A small-molecule ligand and the protein it binds are described below.
Small molecule (SMILES): CSCC[C@H](NC(=O)[C@@H](NC(=O)[C@H](C)NC(=O)[C@@H](Cc1ccccc1)NC(=O)[C@H](CC(N)=O)NC(=O)[C@H](Cc1ccc(O)cc1)NC(=O)[C@@H]1CCCN1C(=O)[C@H](C)NC(=O)[C@@H](N)CCCCN)[C@@H](C)O)C(=O)O

Sequence of chain 1.A:
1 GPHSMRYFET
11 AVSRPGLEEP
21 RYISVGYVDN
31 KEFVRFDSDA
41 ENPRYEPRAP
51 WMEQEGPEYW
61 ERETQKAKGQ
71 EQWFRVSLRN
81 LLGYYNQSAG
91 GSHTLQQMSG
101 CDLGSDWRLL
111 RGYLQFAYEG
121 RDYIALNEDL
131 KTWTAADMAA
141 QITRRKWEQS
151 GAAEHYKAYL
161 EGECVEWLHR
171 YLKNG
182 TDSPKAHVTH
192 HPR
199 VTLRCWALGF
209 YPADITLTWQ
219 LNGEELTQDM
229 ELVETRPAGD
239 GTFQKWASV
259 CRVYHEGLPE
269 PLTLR

Binding-site contacts:
Ligand atom C contacts residue TYR84 of chain 1.A at 3.2 Å (hydrophobic).
Ligand atom O contacts residue TRP73 of chain 1.A at 3.2 Å (h-bond).
Ligand atom CB contacts residue GLU63 of chain 1.A at 3.4 Å.
Ligand atom OD1 contacts residue TRP73 of chain 1.A at 3.4 Å.
Ligand atom OD1 contacts residue GLN97 of chain 1.A at 2.8 Å (h-bond).
Ligand atom C contacts residue TRP73 of chain 1.A at 3.4 Å (hydrophobic).
Ligand atom CG contacts residue GLN70 of chain 1.A at 3.0 Å.
Ligand atom N contacts residue TYR7 of chain 1.A at 3.3 Å (h-bond).
Ligand atom C contacts residue TYR7 of chain 1.A at 3.4 Å (hydrophobic).
Ligand atom CA contacts residue GLN70 of chain 1.A at 3.5 Å.
Ligand atom O contacts residue THR143 of chain 1.A at 3.1 Å (h-bond).
Ligand atom ND2 contacts residue GLN70 of chain 1.A at 3.1 Å (h-bond).
Ligand atom NZ contacts residue ARG62 of chain 1.A at 3.2 Å (salt-bridge).
Ligand atom N contacts residue GLN70 of chain 1.A at 2.9 Å (h-bond).
Ligand atom OD1 contacts residue GLN70 of chain 1.A at 2.8 Å (h-bond).
Ligand atom N contacts residue TYR171 of chain 1.A at 3.1 Å (h-bond).
Ligand atom OXT contacts residue ASN80 of chain 1.A at 2.7 Å (h-bond).
Ligand atom CE contacts residue PHE116 of chain 1.A at 3.4 Å (hydrophobic).
Ligand atom CD contacts residue GLU63 of chain 1.A at 3.3 Å.
Ligand atom OXT contacts residue TYR84 of chain 1.A at 3.1 Å (h-bond).
Ligand atom N contacts residue MET5 of chain 1.A at 3.5 Å.
Ligand atom CZ contacts residue HIS155 of chain 1.A at 3.2 Å.
Ligand atom NZ contacts residue TRP167 of chain 1.A at 3.5 Å.
Ligand atom CA contacts residue TYR156 of chain 1.A at 3.4 Å (hydrophobic).
Ligand atom CB contacts residue TYR156 of chain 1.A at 3.2 Å (hydrophobic).
Ligand atom N contacts residue GLU63 of chain 1.A at 3.0 Å (salt-bridge).
Ligand atom N contacts residue TYR7 of chain 1.A at 3.3 Å (h-bond).
Ligand atom O contacts residue TYR159 of chain 1.A at 2.7 Å (h-bond).
Ligand atom O contacts residue HIS155 of chain 1.A at 2.9 Å (h-bond).
Ligand atom O contacts residue TRP73 of chain 1.A at 3.1 Å (h-bond).
Ligand atom CE2 contacts residue HIS155 of chain 1.A at 3.3 Å.
Ligand atom O contacts residue TRP147 of chain 1.A at 3.4 Å (h-bond).
Ligand atom CG contacts residue GLU63 of chain 1.A at 3.2 Å.
Ligand atom CB contacts residue TRP73 of chain 1.A at 3.3 Å (hydrophobic).
Ligand atom CG contacts residue SER99 of chain 1.A at 3.1 Å.
Ligand atom O contacts residue TRP147 of chain 1.A at 2.7 Å (h-bond).
Ligand atom ND2 contacts residue GLN97 of chain 1.A at 2.9 Å (h-bond).
Ligand atom O contacts residue TYR84 of chain 1.A at 2.5 Å (h-bond).
Ligand atom CA contacts residue TYR7 of chain 1.A at 3.3 Å (hydrophobic).
Ligand atom O contacts residue LYS66 of chain 1.A at 3.2 Å.